The small molecule below binds the protein below.
Small molecule (SMILES): Nc1ccn([C@H]2C[C@H](O)[C@@H](COP(=O)(O)O)O2)c(=O)n1

Sequence of chain 2.A:
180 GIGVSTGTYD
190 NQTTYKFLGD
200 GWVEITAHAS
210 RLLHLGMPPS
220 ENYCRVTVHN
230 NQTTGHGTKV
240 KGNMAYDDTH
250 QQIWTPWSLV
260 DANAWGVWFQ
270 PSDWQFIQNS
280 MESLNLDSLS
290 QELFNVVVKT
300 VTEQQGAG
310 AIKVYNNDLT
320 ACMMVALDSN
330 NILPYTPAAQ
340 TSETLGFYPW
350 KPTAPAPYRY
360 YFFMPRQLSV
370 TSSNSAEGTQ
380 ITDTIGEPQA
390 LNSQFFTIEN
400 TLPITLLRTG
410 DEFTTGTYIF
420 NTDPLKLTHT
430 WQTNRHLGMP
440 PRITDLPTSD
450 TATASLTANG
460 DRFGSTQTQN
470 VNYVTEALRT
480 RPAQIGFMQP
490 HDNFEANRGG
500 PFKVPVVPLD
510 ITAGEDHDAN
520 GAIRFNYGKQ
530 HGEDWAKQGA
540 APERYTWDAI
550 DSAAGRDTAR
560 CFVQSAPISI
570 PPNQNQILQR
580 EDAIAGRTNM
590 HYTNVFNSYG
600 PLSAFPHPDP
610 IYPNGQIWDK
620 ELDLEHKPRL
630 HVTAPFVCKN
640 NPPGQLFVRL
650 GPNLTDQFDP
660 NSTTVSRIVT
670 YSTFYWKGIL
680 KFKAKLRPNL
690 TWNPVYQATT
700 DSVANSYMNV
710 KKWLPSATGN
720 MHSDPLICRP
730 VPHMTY

Binding-site contacts:
Ligand atom N4 contacts residue GLY198 of chain 2.A at 3.8 Å.
Ligand atom O5' contacts residue TRP201 of chain 2.A at 3.6 Å.
Ligand atom O2 contacts residue LEU197 of chain 2.A at 4.0 Å.
Ligand atom C2' contacts residue TRP201 of chain 2.A at 3.6 Å (hydrophobic).
Ligand atom C2' contacts residue LYS682 of chain 2.A at 3.6 Å.
Ligand atom O2 contacts residue LYS682 of chain 2.A at 4.2 Å.
Ligand atom C4' contacts residue TRP201 of chain 2.A at 4.3 Å (hydrophobic).
Ligand atom C4 contacts residue TRP201 of chain 2.A at 3.3 Å (hydrophobic).
Ligand atom C5 contacts residue TRP201 of chain 2.A at 3.4 Å (hydrophobic).
Ligand atom OP1 contacts residue PRO423 of chain 2.A at 3.6 Å.
Ligand atom O3' contacts residue LYS682 of chain 2.A at 3.1 Å (salt-bridge).
Ligand atom N3 contacts residue TRP201 of chain 2.A at 3.6 Å.
Ligand atom N4 contacts residue ASP199 of chain 2.A at 4.0 Å.
Ligand atom N1 contacts residue TRP201 of chain 2.A at 4.0 Å.
Ligand atom C3' contacts residue LYS682 of chain 2.A at 3.8 Å.
Ligand atom C1' contacts residue LYS682 of chain 2.A at 4.5 Å.
Ligand atom C2 contacts residue TRP201 of chain 2.A at 3.9 Å (hydrophobic).
Ligand atom O4' contacts residue TRP201 of chain 2.A at 4.5 Å.
Ligand atom C3' contacts residue TRP201 of chain 2.A at 4.1 Å (hydrophobic).
Ligand atom C6 contacts residue TRP201 of chain 2.A at 3.5 Å (hydrophobic).
Ligand atom N4 contacts residue TRP201 of chain 2.A at 3.8 Å.
Ligand atom C1' contacts residue TRP201 of chain 2.A at 4.5 Å (hydrophobic).
Ligand atom C5' contacts residue TRP201 of chain 2.A at 3.5 Å (hydrophobic).
Ligand atom O2 contacts residue TRP201 of chain 2.A at 4.3 Å.